Sequence of chain 1.A:
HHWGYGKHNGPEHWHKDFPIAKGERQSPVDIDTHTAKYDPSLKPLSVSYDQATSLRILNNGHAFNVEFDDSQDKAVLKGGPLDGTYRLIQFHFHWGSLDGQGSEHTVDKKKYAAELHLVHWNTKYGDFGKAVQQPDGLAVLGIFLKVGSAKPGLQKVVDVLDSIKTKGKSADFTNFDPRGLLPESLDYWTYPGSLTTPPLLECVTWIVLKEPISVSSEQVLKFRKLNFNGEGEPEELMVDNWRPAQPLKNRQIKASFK

Binding-site contacts:
Ligand atom C6 contacts residue THR199 of chain 1.A at 3.3 Å.
Ligand atom C1 contacts residue LEU197 of chain 1.A at 3.9 Å (hydrophobic).
Ligand atom O9 contacts residue VAL142 of chain 1.A at 3.9 Å.
Ligand atom CL23 contacts residue LEU197 of chain 1.A at 3.8 Å.
Ligand atom C22 contacts residue PHE130 of chain 1.A at 4.0 Å (hydrophobic).
Ligand atom O9 contacts residue HIS94 of chain 1.A at 3.3 Å.
Ligand atom CL23 contacts residue LEU203 of chain 1.A at 3.8 Å.
Ligand atom C21 contacts residue PHE130 of chain 1.A at 3.9 Å (hydrophobic).
Ligand atom N10 contacts residue THR198 of chain 1.A at 2.9 Å (h-bond).
Ligand atom S7 contacts residue ZN1 of chain 1.B at 3.0 Å.
Ligand atom C17 contacts residue PHE130 of chain 1.A at 3.9 Å (hydrophobic).
Ligand atom S18 contacts residue LEU197 of chain 1.A at 3.4 Å.
Ligand atom O9 contacts residue ZN1 of chain 1.B at 3.0 Å.
Ligand atom O16 contacts residue ASN62 of chain 1.A at 3.3 Å (h-bond).
Ligand atom C14 contacts residue ASN62 of chain 1.A at 3.3 Å.
Ligand atom O8 contacts residue TRP208 of chain 1.A at 4.0 Å.
Ligand atom C27 contacts residue PHE130 of chain 1.A at 4.0 Å (hydrophobic).
Ligand atom C3 contacts residue GLN92 of chain 1.A at 3.8 Å.
Ligand atom S7 contacts residue THR198 of chain 1.A at 3.9 Å.
Ligand atom C2 contacts residue LEU197 of chain 1.A at 3.8 Å (hydrophobic).
Ligand atom C1 contacts residue HIS94 of chain 1.A at 3.9 Å.
Ligand atom O9 contacts residue HIS119 of chain 1.A at 3.5 Å (h-bond).
Ligand atom O15 contacts residue ASN62 of chain 1.A at 3.0 Å (h-bond).
Ligand atom C20 contacts residue PHE130 of chain 1.A at 3.5 Å (hydrophobic).
Ligand atom N10 contacts residue ZN1 of chain 1.B at 1.9 Å.
Ligand atom N10 contacts residue HIS94 of chain 1.A at 3.1 Å (h-bond).
Ligand atom N10 contacts residue HIS119 of chain 1.A at 3.4 Å (h-bond).
Ligand atom C2 contacts residue HIS94 of chain 1.A at 3.9 Å.
Ligand atom CL23 contacts residue PRO201 of chain 1.A at 3.4 Å.
Ligand atom N10 contacts residue HIS96 of chain 1.A at 3.2 Å (h-bond).
Ligand atom N19 contacts residue PHE130 of chain 1.A at 3.6 Å.
Ligand atom C2 contacts residue VAL121 of chain 1.A at 3.8 Å (hydrophobic).
Ligand atom C5 contacts residue THR199 of chain 1.A at 3.3 Å.
Ligand atom O8 contacts residue LEU197 of chain 1.A at 3.2 Å.
Ligand atom S7 contacts residue HIS94 of chain 1.A at 3.8 Å.
Ligand atom CL23 contacts residue VAL134 of chain 1.A at 3.7 Å.
Ligand atom O15 contacts residue ASN67 of chain 1.A at 2.9 Å (h-bond).
Ligand atom O9 contacts residue VAL121 of chain 1.A at 3.8 Å.
Ligand atom C12 contacts residue GLN92 of chain 1.A at 3.7 Å.
Ligand atom O8 contacts residue THR198 of chain 1.A at 2.9 Å (h-bond).

The protein below binds the small molecule below.
Small molecule (SMILES): NS(=O)(=O)c1ccc(N(CCC(=O)O)c2nc(-c3ccc(Cl)cc3)c(Cl)s2)cc1